Binding-site contacts:
Ligand atom N1 contacts residue PRO298 of chain 1.B at 4.3 Å.
Ligand atom C contacts residue PRO298 of chain 1.B at 4.0 Å (hydrophobic).
Ligand atom N1 contacts residue HEM1 of chain 1.O at 4.0 Å.
Ligand atom N1 contacts residue GLU325 of chain 1.B at 2.7 Å (salt-bridge).
Ligand atom C1 contacts residue PHE317 of chain 1.B at 3.3 Å (hydrophobic).
Ligand atom N2 contacts residue GLU325 of chain 1.B at 2.7 Å (salt-bridge).
Ligand atom C3 contacts residue HEM1 of chain 1.O at 3.5 Å.
Ligand atom C1 contacts residue ALA299 of chain 1.B at 4.3 Å (hydrophobic).
Ligand atom C3 contacts residue VAL300 of chain 1.B at 3.8 Å (hydrophobic).
Ligand atom S contacts residue TRP320 of chain 1.B at 4.2 Å.
Ligand atom C1 contacts residue PRO298 of chain 1.B at 3.4 Å (hydrophobic).
Ligand atom C1 contacts residue SER318 of chain 1.B at 3.6 Å.
Ligand atom N2 contacts residue MET322 of chain 1.B at 4.2 Å.
Ligand atom C contacts residue TRP320 of chain 1.B at 3.9 Å (hydrophobic).
Ligand atom C contacts residue GLU325 of chain 1.B at 3.5 Å.
Ligand atom C2 contacts residue PRO298 of chain 1.B at 4.0 Å (hydrophobic).
Ligand atom N2 contacts residue TYR321 of chain 1.B at 3.7 Å.
Ligand atom N2 contacts residue HEM1 of chain 1.O at 3.4 Å.
Ligand atom C1 contacts residue HEM1 of chain 1.O at 4.4 Å.
Ligand atom C2 contacts residue VAL300 of chain 1.B at 4.0 Å (hydrophobic).
Ligand atom C1 contacts residue GLY319 of chain 1.B at 4.0 Å.
Ligand atom C3 contacts residue PHE317 of chain 1.B at 3.9 Å (hydrophobic).
Ligand atom S contacts residue PRO298 of chain 1.B at 4.0 Å.
Ligand atom C1 contacts residue VAL300 of chain 1.B at 3.9 Å (hydrophobic).
Ligand atom S contacts residue GLY319 of chain 1.B at 4.2 Å.
Ligand atom N2 contacts residue PRO298 of chain 1.B at 4.1 Å.
Ligand atom C contacts residue HEM1 of chain 1.O at 3.8 Å.
Ligand atom S contacts residue HEM1 of chain 1.O at 3.7 Å.
Ligand atom C2 contacts residue PHE317 of chain 1.B at 4.4 Å (hydrophobic).
Ligand atom N2 contacts residue TRP320 of chain 1.B at 2.8 Å (h-bond).
Ligand atom C2 contacts residue HEM1 of chain 1.O at 4.4 Å.

A protein and the small-molecule ligand that binds it are described below.
Small molecule (SMILES): CC(C)SC(=N)N

Sequence of chain 1.B:
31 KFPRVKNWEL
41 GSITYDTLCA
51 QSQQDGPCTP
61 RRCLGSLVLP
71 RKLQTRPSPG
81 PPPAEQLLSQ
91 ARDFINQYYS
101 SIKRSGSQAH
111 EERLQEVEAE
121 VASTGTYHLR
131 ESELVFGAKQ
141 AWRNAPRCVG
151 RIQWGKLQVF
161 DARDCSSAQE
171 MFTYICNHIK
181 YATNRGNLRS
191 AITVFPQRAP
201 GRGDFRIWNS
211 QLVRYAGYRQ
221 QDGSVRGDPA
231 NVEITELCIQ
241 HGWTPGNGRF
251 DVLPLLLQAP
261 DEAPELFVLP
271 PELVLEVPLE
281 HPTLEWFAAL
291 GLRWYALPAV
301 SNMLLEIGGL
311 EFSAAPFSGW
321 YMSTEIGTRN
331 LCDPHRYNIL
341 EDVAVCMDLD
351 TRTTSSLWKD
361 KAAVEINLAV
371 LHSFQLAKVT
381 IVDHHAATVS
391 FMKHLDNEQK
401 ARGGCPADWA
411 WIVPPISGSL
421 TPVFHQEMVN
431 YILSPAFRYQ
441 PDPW